This small molecule binds to this protein.
Small molecule (SMILES): O=C(O)CCO

Sequence of chain 1.L:
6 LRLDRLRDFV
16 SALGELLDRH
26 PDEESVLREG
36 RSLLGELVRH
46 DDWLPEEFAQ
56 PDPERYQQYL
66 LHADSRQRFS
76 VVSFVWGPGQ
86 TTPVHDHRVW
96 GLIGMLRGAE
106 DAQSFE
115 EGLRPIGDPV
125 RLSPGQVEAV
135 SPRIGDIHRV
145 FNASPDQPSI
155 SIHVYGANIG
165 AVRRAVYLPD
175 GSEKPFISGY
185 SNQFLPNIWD

Binding-site contacts:
Ligand atom C3 contacts residue THR87 of chain 1.L at 4.2 Å.
Ligand atom C2 contacts residue FE1 of chain 1.YA at 3.5 Å.
Ligand atom C3 contacts residue PHE79 of chain 1.L at 4.2 Å (hydrophobic).
Ligand atom O2 contacts residue HIS142 of chain 1.L at 4.3 Å.
Ligand atom C3 contacts residue HIS90 of chain 1.L at 3.8 Å.
Ligand atom O3 contacts residue HIS90 of chain 1.L at 2.7 Å (h-bond).
Ligand atom C1 contacts residue PHE79 of chain 1.L at 3.9 Å (hydrophobic).
Ligand atom C2 contacts residue PHE79 of chain 1.L at 3.4 Å (hydrophobic).
Ligand atom O2 contacts residue TYR159 of chain 1.L at 3.2 Å (h-bond).
Ligand atom O3 contacts residue HIS157 of chain 1.L at 4.2 Å.
Ligand atom C2 contacts residue TYR159 of chain 1.L at 3.9 Å (hydrophobic).
Ligand atom O1 contacts residue HIS90 of chain 1.L at 4.1 Å.
Ligand atom O2 contacts residue FE1 of chain 1.YA at 2.1 Å.
Ligand atom O3 contacts residue VAL144 of chain 1.L at 3.8 Å.
Ligand atom O3 contacts residue HIS92 of chain 1.L at 4.3 Å.
Ligand atom O3 contacts residue FE1 of chain 1.YA at 2.1 Å.
Ligand atom C1 contacts residue ARG168 of chain 1.L at 3.5 Å.
Ligand atom O1 contacts residue ARG168 of chain 1.L at 2.6 Å (salt-bridge).
Ligand atom O3 contacts residue THR87 of chain 1.L at 3.9 Å.
Ligand atom O2 contacts residue HIS90 of chain 1.L at 2.9 Å (h-bond).
Ligand atom O1 contacts residue FE1 of chain 1.YA at 4.2 Å.
Ligand atom O2 contacts residue HIS92 of chain 1.L at 3.0 Å (h-bond).
Ligand atom C3 contacts residue HIS157 of chain 1.L at 3.4 Å.
Ligand atom O1 contacts residue TYR159 of chain 1.L at 4.3 Å.
Ligand atom C1 contacts residue HIS92 of chain 1.L at 4.2 Å.
Ligand atom C3 contacts residue TRP81 of chain 1.L at 4.4 Å (hydrophobic).
Ligand atom C3 contacts residue HIS142 of chain 1.L at 4.5 Å.
Ligand atom C1 contacts residue TYR159 of chain 1.L at 3.6 Å (hydrophobic).
Ligand atom C2 contacts residue HIS90 of chain 1.L at 3.9 Å.
Ligand atom C3 contacts residue FE1 of chain 1.YA at 3.0 Å.
Ligand atom C1 contacts residue HIS90 of chain 1.L at 3.4 Å.
Ligand atom O3 contacts residue HIS142 of chain 1.L at 3.3 Å (h-bond).
Ligand atom O1 contacts residue PHE79 of chain 1.L at 3.9 Å.
Ligand atom C2 contacts residue THR87 of chain 1.L at 4.3 Å.
Ligand atom C3 contacts residue TYR159 of chain 1.L at 3.8 Å (hydrophobic).
Ligand atom C1 contacts residue FE1 of chain 1.YA at 3.1 Å.
Ligand atom O2 contacts residue ARG168 of chain 1.L at 3.3 Å (salt-bridge).